The protein below binds the small molecule below.
Small molecule (SMILES): NCC(=O)N[C@@H](CCCNC(N)=[NH2+])C(=O)NCC(=O)N[C@@H](CC(=O)O)C(=O)N[C@@H](CO)C(=O)N1CCC[C@H]1C(=O)O

Sequence of chain 1.D:
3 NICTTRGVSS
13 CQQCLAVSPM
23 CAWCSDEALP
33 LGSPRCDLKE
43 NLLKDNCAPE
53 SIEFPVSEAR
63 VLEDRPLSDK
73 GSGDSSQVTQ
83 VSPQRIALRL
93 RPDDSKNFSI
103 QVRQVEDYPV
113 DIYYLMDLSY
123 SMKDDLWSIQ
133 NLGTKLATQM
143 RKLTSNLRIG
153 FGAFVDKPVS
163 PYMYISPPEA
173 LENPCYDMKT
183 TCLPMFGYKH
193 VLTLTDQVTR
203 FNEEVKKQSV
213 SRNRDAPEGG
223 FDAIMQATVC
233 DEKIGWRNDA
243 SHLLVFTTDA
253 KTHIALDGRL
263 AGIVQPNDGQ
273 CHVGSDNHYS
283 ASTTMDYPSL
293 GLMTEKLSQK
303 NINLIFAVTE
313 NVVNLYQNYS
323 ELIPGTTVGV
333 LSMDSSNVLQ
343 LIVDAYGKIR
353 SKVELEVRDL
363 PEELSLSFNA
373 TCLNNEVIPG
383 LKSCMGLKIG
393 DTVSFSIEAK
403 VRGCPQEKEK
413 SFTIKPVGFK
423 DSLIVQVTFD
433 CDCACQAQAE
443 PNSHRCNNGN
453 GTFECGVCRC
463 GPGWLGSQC

Binding-site contacts:
Ligand atom CZ contacts residue ASP224 of chain 1.C at 3.7 Å.
Ligand atom N contacts residue TYR190 of chain 1.C at 4.0 Å.
Ligand atom O contacts residue ALA218 of chain 1.D at 3.4 Å.
Ligand atom N contacts residue SER123 of chain 1.D at 3.7 Å.
Ligand atom NH2 contacts residue ASP224 of chain 1.C at 3.3 Å (salt-bridge).
Ligand atom OD1 contacts residue TYR122 of chain 1.D at 3.8 Å.
Ligand atom CG contacts residue TYR122 of chain 1.D at 3.7 Å (hydrophobic).
Ligand atom OD2 contacts residue SER121 of chain 1.D at 3.5 Å.
Ligand atom OD1 contacts residue GLU220 of chain 1.D at 2.9 Å (salt-bridge).
Ligand atom CD contacts residue PHE231 of chain 1.C at 3.7 Å (hydrophobic).
Ligand atom NH1 contacts residue SER225 of chain 1.C at 3.9 Å.
Ligand atom OD1 contacts residue MN1 of chain 1.DA at 2.1 Å.
Ligand atom CG contacts residue MN1 of chain 1.DA at 3.4 Å.
Ligand atom CG contacts residue ASN215 of chain 1.D at 3.3 Å.
Ligand atom CG contacts residue SER121 of chain 1.D at 3.6 Å.
Ligand atom OD1 contacts residue SER123 of chain 1.D at 3.0 Å (h-bond).
Ligand atom NH2 contacts residue PHE160 of chain 1.C at 3.8 Å.
Ligand atom OD2 contacts residue ARG214 of chain 1.D at 3.9 Å.
Ligand atom O contacts residue ALA218 of chain 1.D at 3.8 Å.
Ligand atom NH1 contacts residue LEU192 of chain 1.C at 3.2 Å.
Ligand atom CG contacts residue SER123 of chain 1.D at 3.8 Å.
Ligand atom CD contacts residue SER123 of chain 1.D at 3.9 Å.
Ligand atom OD2 contacts residue SER123 of chain 1.D at 3.7 Å.
Ligand atom NH1 contacts residue TYR189 of chain 1.C at 3.7 Å.
Ligand atom OD2 contacts residue TYR122 of chain 1.D at 2.9 Å (h-bond).
Ligand atom OD1 contacts residue SER121 of chain 1.D at 3.0 Å (h-bond).
Ligand atom CG contacts residue GLU220 of chain 1.D at 3.6 Å.
Ligand atom OD1 contacts residue ASN215 of chain 1.D at 3.7 Å.
Ligand atom CB contacts residue ASN215 of chain 1.D at 3.2 Å.
Ligand atom CA contacts residue TYR190 of chain 1.C at 3.7 Å (hydrophobic).
Ligand atom C contacts residue TYR190 of chain 1.C at 3.9 Å (hydrophobic).
Ligand atom C contacts residue ALA218 of chain 1.D at 3.7 Å (hydrophobic).
Ligand atom OD2 contacts residue ASN215 of chain 1.D at 3.3 Å (h-bond).
Ligand atom C contacts residue ARG216 of chain 1.D at 3.8 Å.
Ligand atom C contacts residue SER123 of chain 1.D at 3.9 Å.
Ligand atom CA contacts residue ALA218 of chain 1.D at 3.8 Å (hydrophobic).
Ligand atom N contacts residue ARG216 of chain 1.D at 3.2 Å (salt-bridge).
Ligand atom O contacts residue TYR190 of chain 1.C at 3.6 Å.
Ligand atom NH1 contacts residue ASP224 of chain 1.C at 3.0 Å (salt-bridge).
Ligand atom CA contacts residue ARG216 of chain 1.D at 3.4 Å.

Sequence of chain 1.C:
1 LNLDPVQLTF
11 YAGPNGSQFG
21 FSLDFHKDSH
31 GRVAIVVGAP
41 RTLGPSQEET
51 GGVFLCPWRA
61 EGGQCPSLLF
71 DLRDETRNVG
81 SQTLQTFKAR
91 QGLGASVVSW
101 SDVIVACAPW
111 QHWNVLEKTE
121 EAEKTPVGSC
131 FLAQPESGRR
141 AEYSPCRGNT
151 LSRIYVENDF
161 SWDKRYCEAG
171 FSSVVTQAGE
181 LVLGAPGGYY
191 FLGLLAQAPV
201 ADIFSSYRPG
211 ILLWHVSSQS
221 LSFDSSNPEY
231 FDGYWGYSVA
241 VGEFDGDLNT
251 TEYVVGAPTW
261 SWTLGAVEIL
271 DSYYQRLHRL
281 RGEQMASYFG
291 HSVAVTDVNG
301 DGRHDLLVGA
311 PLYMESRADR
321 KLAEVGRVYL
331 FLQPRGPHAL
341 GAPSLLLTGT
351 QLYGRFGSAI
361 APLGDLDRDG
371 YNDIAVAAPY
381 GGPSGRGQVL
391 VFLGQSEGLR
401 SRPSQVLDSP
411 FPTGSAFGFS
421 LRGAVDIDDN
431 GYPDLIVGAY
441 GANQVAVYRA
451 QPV